Sequence of chain 1.C:
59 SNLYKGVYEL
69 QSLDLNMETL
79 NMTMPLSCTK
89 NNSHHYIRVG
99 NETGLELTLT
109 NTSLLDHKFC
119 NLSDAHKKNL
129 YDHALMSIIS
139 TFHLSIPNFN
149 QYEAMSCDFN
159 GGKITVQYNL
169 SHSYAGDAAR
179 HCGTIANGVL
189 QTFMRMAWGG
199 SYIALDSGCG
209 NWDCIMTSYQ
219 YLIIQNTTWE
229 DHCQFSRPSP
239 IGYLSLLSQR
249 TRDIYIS

Binding-site contacts:
Ligand atom C8 contacts residue TYR217 of chain 1.C at 3.4 Å (hydrophobic).
Ligand atom C8 contacts residue THR215 of chain 1.C at 3.8 Å.
Ligand atom C1 contacts residue ASN109 of chain 1.C at 1.5 Å.
Ligand atom C1 contacts residue SER216 of chain 1.C at 3.7 Å.
Ligand atom C2 contacts residue SER216 of chain 1.C at 3.7 Å.
Ligand atom C3 contacts residue SER216 of chain 1.C at 3.6 Å.
Ligand atom C4 contacts residue ASN109 of chain 1.C at 4.4 Å.
Ligand atom O7 contacts residue ASN109 of chain 1.C at 3.7 Å.
Ligand atom C2 contacts residue ASN109 of chain 1.C at 2.5 Å.
Ligand atom C7 contacts residue TYR217 of chain 1.C at 4.4 Å (hydrophobic).
Ligand atom O5 contacts residue ASN109 of chain 1.C at 2.6 Å (h-bond).
Ligand atom C1 contacts residue GLN218 of chain 1.C at 4.0 Å.
Ligand atom O7 contacts residue THR215 of chain 1.C at 4.4 Å.
Ligand atom C7 contacts residue ASN109 of chain 1.C at 3.5 Å.
Ligand atom O3 contacts residue SER216 of chain 1.C at 3.6 Å.
Ligand atom N2 contacts residue SER216 of chain 1.C at 3.0 Å (h-bond).
Ligand atom N2 contacts residue ASN109 of chain 1.C at 2.8 Å (h-bond).
Ligand atom C8 contacts residue LEU203 of chain 1.C at 4.3 Å (hydrophobic).
Ligand atom C8 contacts residue SER216 of chain 1.C at 3.3 Å.
Ligand atom C5 contacts residue ASN109 of chain 1.C at 3.9 Å.
Ligand atom O7 contacts residue SER216 of chain 1.C at 3.3 Å.
Ligand atom C8 contacts residue MET214 of chain 1.C at 4.2 Å (hydrophobic).
Ligand atom C7 contacts residue SER216 of chain 1.C at 3.8 Å.
Ligand atom C8 contacts residue ASP175 of chain 1.C at 4.2 Å.
Ligand atom N2 contacts residue TYR217 of chain 1.C at 4.5 Å.
Ligand atom C3 contacts residue ASN109 of chain 1.C at 3.8 Å.

The small molecule below binds the protein below.
Small molecule (SMILES): CC(=O)N[C@H]1[C@H](O[C@H]2[C@H](O)[C@@H](NC(C)=O)CO[C@@H]2CO)O[C@H](CO)[C@@H](O)[C@@H]1O